Binding-site contacts:
Ligand atom O5 contacts residue THR156 of chain 3.B at 4.2 Å.
Ligand atom C6 contacts residue ASN150 of chain 3.B at 3.7 Å.
Ligand atom O5 contacts residue ASN150 of chain 3.B at 3.7 Å.
Ligand atom C7 contacts residue ASN154 of chain 3.B at 3.2 Å.
Ligand atom C1 contacts residue THR156 of chain 3.B at 3.5 Å.
Ligand atom C8 contacts residue ASN154 of chain 3.B at 4.0 Å.
Ligand atom O5 contacts residue ASN154 of chain 3.B at 2.4 Å (h-bond).
Ligand atom C1 contacts residue ASN154 of chain 3.B at 1.4 Å.
Ligand atom C8 contacts residue THR156 of chain 3.B at 4.0 Å.
Ligand atom C2 contacts residue ASN154 of chain 3.B at 2.2 Å.
Ligand atom N2 contacts residue ASN154 of chain 3.B at 2.7 Å (h-bond).
Ligand atom O6 contacts residue ASN150 of chain 3.B at 3.4 Å.
Ligand atom C2 contacts residue THR156 of chain 3.B at 4.4 Å.
Ligand atom O6 contacts residue GLU147 of chain 3.B at 3.6 Å (salt-bridge).
Ligand atom C1 contacts residue ASN150 of chain 3.B at 4.3 Å.
Ligand atom O7 contacts residue ASN154 of chain 3.B at 3.6 Å.
Ligand atom N2 contacts residue THR156 of chain 3.B at 3.6 Å.
Ligand atom C4 contacts residue ASN154 of chain 3.B at 4.1 Å.
Ligand atom C7 contacts residue THR156 of chain 3.B at 4.3 Å.
Ligand atom C3 contacts residue ASN154 of chain 3.B at 3.6 Å.
Ligand atom C5 contacts residue ASN154 of chain 3.B at 3.7 Å.

This small molecule binds to this protein.
Small molecule (SMILES): CC(=O)N[C@@H]1[C@@H](O)[C@H](O)[C@@H](CO)O[C@H]1O

Sequence of chain 3.B:
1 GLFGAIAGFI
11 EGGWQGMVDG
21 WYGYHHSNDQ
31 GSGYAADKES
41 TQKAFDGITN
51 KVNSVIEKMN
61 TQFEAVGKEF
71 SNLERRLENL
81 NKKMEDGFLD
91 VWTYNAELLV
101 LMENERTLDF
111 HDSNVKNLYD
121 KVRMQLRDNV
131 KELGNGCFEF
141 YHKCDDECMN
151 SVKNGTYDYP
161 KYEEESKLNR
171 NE